The small molecule below binds the protein below.
Small molecule (SMILES): CC(C)c1nc(CN(C)C(=O)N[C@H](C(=O)N[C@@H](Cc2ccccc2)C[C@H](O)[C@H](Cc2ccccc2)NC(=O)OCc2cncs2)C(C)C)cs1

Sequence of chain 2.A:
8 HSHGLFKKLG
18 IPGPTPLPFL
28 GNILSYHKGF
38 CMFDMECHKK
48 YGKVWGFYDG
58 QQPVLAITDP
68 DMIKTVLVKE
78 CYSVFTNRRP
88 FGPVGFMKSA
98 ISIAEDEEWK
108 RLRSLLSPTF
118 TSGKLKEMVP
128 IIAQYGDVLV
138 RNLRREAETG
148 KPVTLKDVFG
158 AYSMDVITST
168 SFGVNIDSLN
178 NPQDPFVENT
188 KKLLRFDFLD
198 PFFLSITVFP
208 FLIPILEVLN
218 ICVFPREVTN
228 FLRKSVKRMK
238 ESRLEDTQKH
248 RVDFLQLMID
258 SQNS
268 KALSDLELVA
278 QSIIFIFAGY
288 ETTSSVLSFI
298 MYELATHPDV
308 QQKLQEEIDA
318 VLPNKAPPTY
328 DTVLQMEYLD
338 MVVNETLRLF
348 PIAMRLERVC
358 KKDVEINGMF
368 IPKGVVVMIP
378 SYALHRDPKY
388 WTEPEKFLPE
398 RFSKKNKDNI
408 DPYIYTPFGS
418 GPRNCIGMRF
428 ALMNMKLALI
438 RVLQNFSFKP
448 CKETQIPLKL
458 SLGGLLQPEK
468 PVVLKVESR

Binding-site contacts:
Ligand atom C86 contacts residue ARG86 of chain 2.A at 3.7 Å.
Ligand atom O24 contacts residue SER99 of chain 2.A at 2.9 Å (h-bond).
Ligand atom C34 contacts residue ILE281 of chain 2.A at 3.6 Å (hydrophobic).
Ligand atom C1 contacts residue ALA285 of chain 2.A at 3.5 Å (hydrophobic).
Ligand atom C10 contacts residue SER99 of chain 2.A at 3.4 Å.
Ligand atom C33 contacts residue PHE284 of chain 2.A at 3.4 Å (hydrophobic).
Ligand atom N11 contacts residue ILE281 of chain 2.A at 3.6 Å.
Ligand atom C6 contacts residue PHE284 of chain 2.A at 3.6 Å (hydrophobic).
Ligand atom C49 contacts residue ALA350 of chain 2.A at 3.5 Å (hydrophobic).
Ligand atom C32 contacts residue LEU191 of chain 2.A at 3.8 Å (hydrophobic).
Ligand atom C95 contacts residue ALA350 of chain 2.A at 3.2 Å (hydrophobic).
Ligand atom S81 contacts residue PHE193 of chain 2.A at 3.6 Å.
Ligand atom C50 contacts residue ILE349 of chain 2.A at 3.8 Å (hydrophobic).
Ligand atom C26 contacts residue PHE88 of chain 2.A at 3.7 Å (hydrophobic).
Ligand atom C51 contacts residue HEM1 of chain 2.B at 3.6 Å.
Ligand atom N74 contacts residue ALA350 of chain 2.A at 3.7 Å.
Ligand atom C86 contacts residue ASP56 of chain 2.A at 3.7 Å.
Ligand atom C52 contacts residue HEM1 of chain 2.B at 3.6 Å.
Ligand atom O24 contacts residue ILE281 of chain 2.A at 3.8 Å.
Ligand atom C1 contacts residue HEM1 of chain 2.B at 3.0 Å.
Ligand atom C33 contacts residue LEU190 of chain 2.A at 3.6 Å (hydrophobic).
Ligand atom C44 contacts residue ARG85 of chain 2.A at 3.8 Å.
Ligand atom C4 contacts residue ILE349 of chain 2.A at 3.8 Å (hydrophobic).
Ligand atom C35 contacts residue ILE281 of chain 2.A at 3.4 Å (hydrophobic).
Ligand atom C86 contacts residue THR204 of chain 2.A at 3.8 Å.
Ligand atom C31 contacts residue LEU191 of chain 2.A at 3.5 Å (hydrophobic).
Ligand atom S81 contacts residue PHE195 of chain 2.A at 3.5 Å.
Ligand atom C95 contacts residue ARG352 of chain 2.A at 3.4 Å.
Ligand atom N5 contacts residue HEM1 of chain 2.B at 2.2 Å.
Ligand atom O41 contacts residue ILE100 of chain 2.A at 3.1 Å.
Ligand atom C4 contacts residue HEM1 of chain 2.B at 2.9 Å.
Ligand atom O41 contacts residue SER99 of chain 2.A at 2.8 Å (h-bond).
Ligand atom C51 contacts residue ILE349 of chain 2.A at 3.5 Å (hydrophobic).
Ligand atom C80 contacts residue PHE37 of chain 2.A at 3.6 Å (hydrophobic).
Ligand atom C90 contacts residue ARG86 of chain 2.A at 3.7 Å.
Ligand atom C32 contacts residue PHE284 of chain 2.A at 3.3 Å (hydrophobic).
Ligand atom N11 contacts residue SER99 of chain 2.A at 3.0 Å (h-bond).
Ligand atom C13 contacts residue SER99 of chain 2.A at 3.7 Å.
Ligand atom C64 contacts residue PHE88 of chain 2.A at 3.6 Å (hydrophobic).
Ligand atom C50 contacts residue ALA350 of chain 2.A at 3.1 Å (hydrophobic).